This protein binds this small molecule.
Small molecule (SMILES): Cc1cc(CCCOc2c(C)cc(-c3noc(C(F)(F)F)n3)cc2C)on1

Binding-site contacts:
Ligand atom C3 contacts residue LEU100 of chain 4.A at 3.6 Å (hydrophobic).
Ligand atom N1A contacts residue TYR144 of chain 4.A at 3.3 Å.
Ligand atom C3A contacts residue PHE179 of chain 4.A at 3.4 Å (hydrophobic).
Ligand atom F3 contacts residue ALA166 of chain 4.A at 3.2 Å.
Ligand atom N1A contacts residue PHE179 of chain 4.A at 3.6 Å.
Ligand atom C1B contacts residue LEU181 of chain 4.A at 3.8 Å (hydrophobic).
Ligand atom F3 contacts residue TYR144 of chain 4.A at 3.1 Å.
Ligand atom C4 contacts residue LEU100 of chain 4.A at 3.7 Å (hydrophobic).
Ligand atom C2A contacts residue TYR144 of chain 4.A at 3.6 Å (hydrophobic).
Ligand atom CM6 contacts residue MET214 of chain 4.A at 3.4 Å (hydrophobic).
Ligand atom O1A contacts residue TYR144 of chain 4.A at 3.3 Å.
Ligand atom F2 contacts residue TYR142 of chain 4.A at 3.6 Å.
Ligand atom F3 contacts residue TYR142 of chain 4.A at 2.6 Å.
Ligand atom CM6 contacts residue LEU184 of chain 4.A at 3.4 Å (hydrophobic).
Ligand atom O1 contacts residue MET214 of chain 4.A at 3.3 Å.
Ligand atom F1 contacts residue TYR142 of chain 4.A at 3.3 Å.
Ligand atom F2 contacts residue VAL168 of chain 4.A at 2.9 Å.
Ligand atom C3A contacts residue TYR144 of chain 4.A at 3.7 Å (hydrophobic).
Ligand atom CM4 contacts residue TYR142 of chain 4.A at 3.5 Å (hydrophobic).
Ligand atom O1 contacts residue LEU100 of chain 4.A at 3.7 Å.
Ligand atom C4 contacts residue TYR190 of chain 4.A at 3.6 Å (hydrophobic).
Ligand atom F2 contacts residue PHE179 of chain 4.A at 3.6 Å.
Ligand atom C2A contacts residue PHE179 of chain 4.A at 3.5 Å (hydrophobic).
Ligand atom C1C contacts residue MET214 of chain 4.A at 3.5 Å (hydrophobic).
Ligand atom CM2 contacts residue ILE122 of chain 4.A at 3.5 Å (hydrophobic).
Ligand atom C4B contacts residue LEU181 of chain 4.A at 3.8 Å (hydrophobic).
Ligand atom C1B contacts residue ILE98 of chain 4.A at 3.7 Å (hydrophobic).
Ligand atom F1 contacts residue MET124 of chain 4.A at 3.5 Å.
Ligand atom C5B contacts residue TYR144 of chain 4.A at 3.7 Å (hydrophobic).
Ligand atom O1B contacts residue ILE98 of chain 4.A at 3.1 Å.
Ligand atom C6B contacts residue LEU181 of chain 4.A at 3.5 Å (hydrophobic).
Ligand atom CM3 contacts residue ASN212 of chain 4.A at 3.6 Å.
Ligand atom C5B contacts residue LEU181 of chain 4.A at 3.5 Å (hydrophobic).
Ligand atom CM3 contacts residue TYR190 of chain 4.A at 3.7 Å (hydrophobic).
Ligand atom F1 contacts residue LEU217 of chain 4.A at 3.3 Å.
Ligand atom N3A contacts residue PHE179 of chain 4.A at 3.2 Å.
Ligand atom N3A contacts residue LEU217 of chain 4.A at 3.6 Å.
Ligand atom N2 contacts residue LEU100 of chain 4.A at 3.8 Å.
Ligand atom F3 contacts residue MET143 of chain 4.A at 3.3 Å.
Ligand atom CM6 contacts residue TYR144 of chain 4.A at 3.6 Å (hydrophobic).

Sequence of chain 4.C:
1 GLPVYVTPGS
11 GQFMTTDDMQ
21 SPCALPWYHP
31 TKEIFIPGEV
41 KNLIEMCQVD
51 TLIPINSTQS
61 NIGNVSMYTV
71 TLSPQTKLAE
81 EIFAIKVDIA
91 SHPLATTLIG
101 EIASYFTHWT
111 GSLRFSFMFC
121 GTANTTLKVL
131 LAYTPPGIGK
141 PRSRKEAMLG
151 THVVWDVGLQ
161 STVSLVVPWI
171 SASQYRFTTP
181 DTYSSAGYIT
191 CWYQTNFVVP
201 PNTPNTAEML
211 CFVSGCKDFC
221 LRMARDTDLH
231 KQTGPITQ

Sequence of chain 4.A:
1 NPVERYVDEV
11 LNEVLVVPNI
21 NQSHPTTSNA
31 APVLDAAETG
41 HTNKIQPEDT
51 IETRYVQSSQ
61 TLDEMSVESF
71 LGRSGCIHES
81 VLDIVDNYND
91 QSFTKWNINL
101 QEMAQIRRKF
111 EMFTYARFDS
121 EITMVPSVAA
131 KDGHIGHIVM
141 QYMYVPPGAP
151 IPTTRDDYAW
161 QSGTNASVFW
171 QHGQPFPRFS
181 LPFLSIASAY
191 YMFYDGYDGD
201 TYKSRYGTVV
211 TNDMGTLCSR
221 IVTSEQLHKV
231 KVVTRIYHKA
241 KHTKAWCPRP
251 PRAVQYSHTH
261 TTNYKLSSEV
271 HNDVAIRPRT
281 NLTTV